Sequence of chain 1.H:
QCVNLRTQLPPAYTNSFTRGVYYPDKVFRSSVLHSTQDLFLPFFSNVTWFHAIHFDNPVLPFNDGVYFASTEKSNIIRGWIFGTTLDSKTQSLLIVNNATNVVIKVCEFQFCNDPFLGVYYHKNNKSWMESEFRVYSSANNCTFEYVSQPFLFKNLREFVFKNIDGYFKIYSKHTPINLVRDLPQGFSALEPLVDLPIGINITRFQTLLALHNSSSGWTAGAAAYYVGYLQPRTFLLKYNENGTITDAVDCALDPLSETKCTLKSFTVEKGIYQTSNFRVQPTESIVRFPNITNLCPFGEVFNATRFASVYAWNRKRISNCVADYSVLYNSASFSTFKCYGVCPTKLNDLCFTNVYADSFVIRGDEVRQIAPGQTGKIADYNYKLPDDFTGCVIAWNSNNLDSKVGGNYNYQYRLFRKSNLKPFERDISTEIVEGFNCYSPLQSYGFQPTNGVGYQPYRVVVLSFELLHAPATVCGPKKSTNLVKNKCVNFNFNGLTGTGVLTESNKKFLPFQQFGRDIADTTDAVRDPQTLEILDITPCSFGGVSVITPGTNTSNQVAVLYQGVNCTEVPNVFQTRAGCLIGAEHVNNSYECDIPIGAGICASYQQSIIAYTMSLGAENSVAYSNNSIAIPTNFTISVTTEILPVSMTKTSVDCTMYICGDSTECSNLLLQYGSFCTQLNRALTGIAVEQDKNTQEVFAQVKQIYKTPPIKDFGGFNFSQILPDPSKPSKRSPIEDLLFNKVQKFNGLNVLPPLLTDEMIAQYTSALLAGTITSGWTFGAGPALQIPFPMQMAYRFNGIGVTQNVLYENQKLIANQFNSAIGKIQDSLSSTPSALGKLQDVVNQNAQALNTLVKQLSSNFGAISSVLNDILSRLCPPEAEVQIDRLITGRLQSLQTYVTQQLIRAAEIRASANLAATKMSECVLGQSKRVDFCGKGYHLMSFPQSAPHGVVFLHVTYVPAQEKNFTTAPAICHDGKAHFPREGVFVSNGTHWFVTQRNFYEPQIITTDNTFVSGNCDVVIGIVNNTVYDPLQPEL

A protein and the small-molecule ligand that binds it are described below.
Small molecule (SMILES): CC(=O)N[C@@H]1[C@@H](O)[C@H](O)[C@@H](CO)O[C@H]1O

Binding-site contacts:
Ligand atom C3 contacts residue ASN336 of chain 1.H at 3.8 Å.
Ligand atom C1 contacts residue ASN336 of chain 1.H at 1.5 Å.
Ligand atom N2 contacts residue ASN336 of chain 1.H at 3.0 Å (h-bond).
Ligand atom C7 contacts residue GLY332 of chain 1.H at 3.5 Å.
Ligand atom C2 contacts residue ASN336 of chain 1.H at 2.5 Å.
Ligand atom C4 contacts residue ASN336 of chain 1.H at 4.3 Å.
Ligand atom O5 contacts residue ASN336 of chain 1.H at 2.4 Å (h-bond).
Ligand atom N2 contacts residue GLY332 of chain 1.H at 4.3 Å.
Ligand atom C8 contacts residue PHE335 of chain 1.H at 4.3 Å (hydrophobic).
Ligand atom C8 contacts residue PHE331 of chain 1.H at 4.1 Å (hydrophobic).
Ligand atom O7 contacts residue ASN336 of chain 1.H at 4.0 Å.
Ligand atom C7 contacts residue ASN336 of chain 1.H at 3.7 Å.
Ligand atom C5 contacts residue ASN336 of chain 1.H at 3.7 Å.
Ligand atom C8 contacts residue GLY332 of chain 1.H at 3.6 Å.
Ligand atom O7 contacts residue GLY332 of chain 1.H at 3.2 Å.